This small molecule binds to this protein.
Small molecule (SMILES): CC(=O)N[C@@H]1[C@@H](O)[C@H](O)[C@@H](CO)O[C@H]1O

Binding-site contacts:
Ligand atom O5 contacts residue SER46 of chain 1.A at 3.9 Å.
Ligand atom C8 contacts residue ASN299 of chain 1.A at 4.2 Å.
Ligand atom C6 contacts residue GLY315 of chain 1.A at 3.2 Å.
Ligand atom C5 contacts residue ASN299 of chain 1.A at 3.6 Å.
Ligand atom C2 contacts residue ASN299 of chain 1.A at 2.5 Å.
Ligand atom O6 contacts residue SER46 of chain 1.A at 3.5 Å (h-bond).
Ligand atom N2 contacts residue ASN299 of chain 1.A at 2.9 Å (h-bond).
Ligand atom O7 contacts residue ASN299 of chain 1.A at 4.1 Å.
Ligand atom C4 contacts residue ASN299 of chain 1.A at 4.2 Å.
Ligand atom C6 contacts residue SER46 of chain 1.A at 4.4 Å.
Ligand atom O5 contacts residue ASN299 of chain 1.A at 2.3 Å (h-bond).
Ligand atom C7 contacts residue ASN299 of chain 1.A at 3.8 Å.
Ligand atom C8 contacts residue ARG288 of chain 1.A at 4.2 Å.
Ligand atom C1 contacts residue SER46 of chain 1.A at 4.1 Å.
Ligand atom C5 contacts residue SER46 of chain 1.A at 3.9 Å.
Ligand atom C3 contacts residue ASN299 of chain 1.A at 3.8 Å.
Ligand atom C5 contacts residue GLY315 of chain 1.A at 4.0 Å.
Ligand atom O5 contacts residue GLY315 of chain 1.A at 3.2 Å.
Ligand atom O6 contacts residue GLY315 of chain 1.A at 2.8 Å (h-bond).
Ligand atom C1 contacts residue GLY315 of chain 1.A at 4.1 Å.
Ligand atom C1 contacts residue ASN299 of chain 1.A at 1.4 Å.

Sequence of chain 1.A:
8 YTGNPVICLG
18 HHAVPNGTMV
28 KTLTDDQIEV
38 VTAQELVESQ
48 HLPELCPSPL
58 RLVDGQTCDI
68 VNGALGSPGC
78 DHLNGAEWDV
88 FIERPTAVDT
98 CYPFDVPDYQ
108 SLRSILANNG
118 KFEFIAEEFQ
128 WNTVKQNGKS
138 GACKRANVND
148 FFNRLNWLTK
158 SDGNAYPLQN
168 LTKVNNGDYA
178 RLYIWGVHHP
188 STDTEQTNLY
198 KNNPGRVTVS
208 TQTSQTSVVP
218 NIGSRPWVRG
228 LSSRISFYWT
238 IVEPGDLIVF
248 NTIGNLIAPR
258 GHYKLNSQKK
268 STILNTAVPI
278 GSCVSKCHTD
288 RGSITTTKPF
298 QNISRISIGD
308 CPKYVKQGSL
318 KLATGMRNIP